This small molecule binds to this protein.
Small molecule (SMILES): N#Cc1ccc(O)cc1F

Sequence of chain 1.F:
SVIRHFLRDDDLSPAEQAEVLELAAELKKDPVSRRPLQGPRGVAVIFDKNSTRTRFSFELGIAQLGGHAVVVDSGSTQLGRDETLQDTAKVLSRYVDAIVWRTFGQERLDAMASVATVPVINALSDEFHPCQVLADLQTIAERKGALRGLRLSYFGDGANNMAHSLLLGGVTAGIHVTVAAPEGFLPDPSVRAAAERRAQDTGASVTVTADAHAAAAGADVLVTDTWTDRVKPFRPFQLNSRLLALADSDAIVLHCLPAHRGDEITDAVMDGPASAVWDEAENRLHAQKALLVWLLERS

Binding-site contacts:
Ligand atom CAI contacts residue THR53 of chain 1.F at 3.1 Å.
Ligand atom FAG contacts residue PHE57 of chain 1.F at 3.9 Å.
Ligand atom CAC contacts residue VAL92 of chain 1.D at 4.2 Å (hydrophobic).
Ligand atom NAD contacts residue ARG54 of chain 1.F at 4.2 Å.
Ligand atom CAE contacts residue THR89 of chain 1.D at 4.0 Å.
Ligand atom CAB contacts residue GLU84 of chain 1.D at 3.5 Å.
Ligand atom CAA contacts residue THR89 of chain 1.D at 4.0 Å.
Ligand atom CAF contacts residue THR89 of chain 1.D at 4.3 Å.
Ligand atom CAB contacts residue THR53 of chain 1.F at 3.5 Å.
Ligand atom CAH contacts residue LEU80 of chain 1.D at 4.0 Å (hydrophobic).
Ligand atom CAF contacts residue PHE57 of chain 1.F at 4.5 Å (hydrophobic).
Ligand atom FAG contacts residue LEU93 of chain 1.D at 3.2 Å.
Ligand atom CAF contacts residue LEU93 of chain 1.D at 3.8 Å (hydrophobic).
Ligand atom NAD contacts residue GLU84 of chain 1.D at 3.4 Å (salt-bridge).
Ligand atom CAA contacts residue GLU84 of chain 1.D at 3.0 Å.
Ligand atom NAD contacts residue VAL92 of chain 1.D at 3.2 Å.
Ligand atom CAE contacts residue THR53 of chain 1.F at 3.1 Å.
Ligand atom CAI contacts residue LEU93 of chain 1.D at 3.8 Å (hydrophobic).
Ligand atom CAE contacts residue LEU80 of chain 1.D at 4.1 Å (hydrophobic).
Ligand atom NAD contacts residue THR89 of chain 1.D at 3.6 Å.
Ligand atom CAF contacts residue ARG54 of chain 1.F at 4.5 Å.
Ligand atom CAE contacts residue GLU84 of chain 1.D at 4.1 Å.
Ligand atom CAC contacts residue GLU84 of chain 1.D at 3.2 Å.
Ligand atom NAD contacts residue LEU93 of chain 1.D at 4.3 Å.
Ligand atom CAI contacts residue PHE57 of chain 1.F at 3.9 Å (hydrophobic).
Ligand atom CAI contacts residue THR89 of chain 1.D at 4.3 Å.
Ligand atom NAD contacts residue ASP88 of chain 1.D at 4.5 Å.
Ligand atom CAB contacts residue THR89 of chain 1.D at 4.1 Å.
Ligand atom CAF contacts residue THR53 of chain 1.F at 3.4 Å.
Ligand atom OAJ contacts residue LEU80 of chain 1.D at 3.0 Å.
Ligand atom OAJ contacts residue VAL73 of chain 1.D at 4.3 Å.
Ligand atom CAH contacts residue THR89 of chain 1.D at 4.2 Å.
Ligand atom CAB contacts residue ARG54 of chain 1.F at 4.0 Å.
Ligand atom FAG contacts residue THR53 of chain 1.F at 4.2 Å.
Ligand atom CAC contacts residue ARG54 of chain 1.F at 3.2 Å.
Ligand atom CAA contacts residue THR53 of chain 1.F at 3.4 Å.
Ligand atom OAJ contacts residue THR53 of chain 1.F at 3.5 Å (h-bond).
Ligand atom CAA contacts residue ARG54 of chain 1.F at 4.0 Å.
Ligand atom FAG contacts residue ARG54 of chain 1.F at 4.3 Å.
Ligand atom CAH contacts residue THR53 of chain 1.F at 2.9 Å.

Sequence of chain 1.D:
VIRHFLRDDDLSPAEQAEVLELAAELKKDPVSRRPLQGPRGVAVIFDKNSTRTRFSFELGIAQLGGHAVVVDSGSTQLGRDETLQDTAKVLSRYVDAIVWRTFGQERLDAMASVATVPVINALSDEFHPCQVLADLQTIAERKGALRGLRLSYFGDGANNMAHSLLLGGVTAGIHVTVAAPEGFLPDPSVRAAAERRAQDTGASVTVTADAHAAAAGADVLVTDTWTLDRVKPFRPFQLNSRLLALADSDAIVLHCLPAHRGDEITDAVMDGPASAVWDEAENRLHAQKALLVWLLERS